Binding-site contacts:
Ligand atom C3 contacts residue SER211 of chain 1.B at 4.3 Å.
Ligand atom O6 contacts residue ASP80 of chain 1.B at 3.5 Å (salt-bridge).
Ligand atom O2 contacts residue TYR125 of chain 1.B at 2.7 Å (h-bond).
Ligand atom C3 contacts residue TYR125 of chain 1.B at 3.6 Å (hydrophobic).
Ligand atom O3 contacts residue GLY104 of chain 1.B at 3.1 Å (h-bond).
Ligand atom O4 contacts residue GLY214 of chain 1.B at 3.8 Å.
Ligand atom O2 contacts residue ASN127 of chain 1.B at 3.6 Å (h-bond).
Ligand atom O6 contacts residue TYR125 of chain 1.B at 3.5 Å.
Ligand atom C5 contacts residue SER211 of chain 1.B at 3.8 Å.
Ligand atom C2 contacts residue TYR125 of chain 1.B at 3.5 Å (hydrophobic).
Ligand atom C6 contacts residue GLY214 of chain 1.B at 3.7 Å.
Ligand atom O6 contacts residue GLY213 of chain 1.B at 4.5 Å.
Ligand atom O5 contacts residue SER211 of chain 1.B at 3.1 Å (h-bond).
Ligand atom C3 contacts residue ASN127 of chain 1.B at 3.5 Å.
Ligand atom O4 contacts residue GLY103 of chain 1.B at 4.5 Å.
Ligand atom O4 contacts residue ALA82 of chain 1.B at 3.7 Å.
Ligand atom C5 contacts residue TYR125 of chain 1.B at 3.5 Å (hydrophobic).
Ligand atom C2 contacts residue SER211 of chain 1.B at 3.7 Å.
Ligand atom O6 contacts residue GLY214 of chain 1.B at 4.5 Å.
Ligand atom O3 contacts residue ASN127 of chain 1.B at 3.0 Å (h-bond).
Ligand atom C6 contacts residue ASP80 of chain 1.B at 4.0 Å.
Ligand atom C6 contacts residue TYR125 of chain 1.B at 3.5 Å (hydrophobic).
Ligand atom C6 contacts residue GLY213 of chain 1.B at 4.3 Å.
Ligand atom C3 contacts residue ASP83 of chain 1.B at 3.4 Å.
Ligand atom C4 contacts residue SER211 of chain 1.B at 3.8 Å.
Ligand atom C4 contacts residue ALA82 of chain 1.B at 4.2 Å (hydrophobic).
Ligand atom C2 contacts residue ASN127 of chain 1.B at 4.2 Å.
Ligand atom C1 contacts residue TYR125 of chain 1.B at 3.7 Å (hydrophobic).
Ligand atom O2 contacts residue GLU129 of chain 1.B at 4.0 Å.
Ligand atom O3 contacts residue TYR125 of chain 1.B at 4.1 Å.
Ligand atom O1 contacts residue TYR125 of chain 1.B at 4.4 Å.
Ligand atom C6 contacts residue SER211 of chain 1.B at 4.0 Å.
Ligand atom C4 contacts residue TYR125 of chain 1.B at 3.7 Å (hydrophobic).
Ligand atom O3 contacts residue GLY103 of chain 1.B at 3.6 Å.
Ligand atom C1 contacts residue SER211 of chain 1.B at 3.7 Å.
Ligand atom C4 contacts residue ASP83 of chain 1.B at 3.3 Å.
Ligand atom O3 contacts residue ASP83 of chain 1.B at 2.4 Å (salt-bridge).
Ligand atom O4 contacts residue SER211 of chain 1.B at 2.8 Å (h-bond).
Ligand atom C3 contacts residue GLY104 of chain 1.B at 4.4 Å.
Ligand atom O4 contacts residue ASP83 of chain 1.B at 2.7 Å (salt-bridge).

Sequence of chain 1.B:
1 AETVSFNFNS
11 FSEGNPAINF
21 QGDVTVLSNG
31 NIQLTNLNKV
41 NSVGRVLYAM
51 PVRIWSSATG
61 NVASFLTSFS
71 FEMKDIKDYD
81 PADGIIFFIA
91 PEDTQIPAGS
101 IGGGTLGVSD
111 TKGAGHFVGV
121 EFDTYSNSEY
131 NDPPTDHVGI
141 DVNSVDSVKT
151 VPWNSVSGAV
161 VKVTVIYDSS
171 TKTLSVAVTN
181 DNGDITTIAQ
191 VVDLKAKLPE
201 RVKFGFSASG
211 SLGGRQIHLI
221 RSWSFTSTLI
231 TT

A small-molecule ligand and the protein it binds are described below.
Small molecule (SMILES): OC[C@H]1O[C@H](O[C@@H]2[C@@H](O)[C@H](O)O[C@H](CO)[C@@H]2O)[C@H](O)[C@@H](O)[C@H]1O